This small molecule binds to this protein.
Small molecule (SMILES): CN(C)c1ccc2c(-c3cc(C(=O)NCCOCCOCCCCCO)ccc3C(=O)O)c3ccc(=[N+](C)C)cc-3oc2c1

Binding-site contacts:
Ligand atom C29 contacts residue VAL165 of chain 1.A at 3.5 Å (hydrophobic).
Ligand atom O3 contacts residue THR170 of chain 1.A at 2.8 Å (h-bond).
Ligand atom N contacts residue GLU168 of chain 1.A at 3.7 Å.
Ligand atom C13 contacts residue THR146 of chain 1.A at 3.9 Å.
Ligand atom C25 contacts residue GLY169 of chain 1.A at 3.7 Å.
Ligand atom C24 contacts residue GLU168 of chain 1.A at 3.3 Å.
Ligand atom C12 contacts residue MET173 of chain 1.A at 3.7 Å (hydrophobic).
Ligand atom C15 contacts residue PHE142 of chain 1.A at 3.9 Å (hydrophobic).
Ligand atom C4 contacts residue MET173 of chain 1.A at 3.8 Å (hydrophobic).
Ligand atom C2 contacts residue GLU168 of chain 1.A at 3.6 Å.
Ligand atom C24 contacts residue GLY169 of chain 1.A at 3.9 Å.
Ligand atom C14 contacts residue ALA143 of chain 1.A at 3.7 Å (hydrophobic).
Ligand atom C16 contacts residue VAL243 of chain 1.A at 3.7 Å (hydrophobic).
Ligand atom C contacts residue GLU168 of chain 1.A at 3.6 Å.
Ligand atom C17 contacts residue THR170 of chain 1.A at 3.8 Å.
Ligand atom C30 contacts residue VAL165 of chain 1.A at 3.6 Å (hydrophobic).
Ligand atom C4 contacts residue GLY169 of chain 1.A at 3.6 Å.
Ligand atom C12 contacts residue THR146 of chain 1.A at 3.7 Å.
Ligand atom O contacts residue THR170 of chain 1.A at 3.6 Å.
Ligand atom C15 contacts residue MET173 of chain 1.A at 3.8 Å (hydrophobic).
Ligand atom C1 contacts residue PRO172 of chain 1.A at 3.7 Å (hydrophobic).
Ligand atom C22 contacts residue MET173 of chain 1.A at 3.8 Å (hydrophobic).
Ligand atom O3 contacts residue GLY169 of chain 1.A at 3.8 Å.
Ligand atom C5 contacts residue GLY169 of chain 1.A at 3.6 Å.
Ligand atom N1 contacts residue MET173 of chain 1.A at 3.9 Å.
Ligand atom C19 contacts residue ASN270 of chain 1.A at 3.6 Å.
Ligand atom C31 contacts residue GLN163 of chain 1.A at 3.2 Å.
Ligand atom N1 contacts residue THR146 of chain 1.A at 3.6 Å.
Ligand atom C3 contacts residue GLY169 of chain 1.A at 3.8 Å.
Ligand atom O1 contacts residue THR170 of chain 1.A at 3.7 Å.
Ligand atom C10 contacts residue THR146 of chain 1.A at 3.4 Å.
Ligand atom O1 contacts residue PHE147 of chain 1.A at 3.7 Å.
Ligand atom O2 contacts residue TRP105 of chain 1.A at 3.4 Å.
Ligand atom C18 contacts residue ASN270 of chain 1.A at 3.9 Å.
Ligand atom C20 contacts residue ASN270 of chain 1.A at 3.9 Å.
Ligand atom C11 contacts residue MET173 of chain 1.A at 3.7 Å (hydrophobic).
Ligand atom O contacts residue PHE147 of chain 1.A at 3.4 Å.
Ligand atom O contacts residue ALA143 of chain 1.A at 3.4 Å.
Ligand atom C18 contacts residue THR170 of chain 1.A at 3.9 Å.
Ligand atom C13 contacts residue ALA143 of chain 1.A at 3.8 Å (hydrophobic).

Sequence of chain 1.A:
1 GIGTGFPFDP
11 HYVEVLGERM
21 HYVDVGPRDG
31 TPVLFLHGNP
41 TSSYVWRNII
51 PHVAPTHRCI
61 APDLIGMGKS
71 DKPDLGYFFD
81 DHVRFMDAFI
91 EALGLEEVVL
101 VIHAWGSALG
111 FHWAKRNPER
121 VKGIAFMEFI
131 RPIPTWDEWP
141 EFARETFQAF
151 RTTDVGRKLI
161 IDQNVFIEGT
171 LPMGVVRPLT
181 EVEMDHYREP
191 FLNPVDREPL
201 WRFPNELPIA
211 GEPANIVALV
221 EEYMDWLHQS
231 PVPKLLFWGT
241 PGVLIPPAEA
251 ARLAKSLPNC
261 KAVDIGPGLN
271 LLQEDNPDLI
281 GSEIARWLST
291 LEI